Sequence of chain 1.D:
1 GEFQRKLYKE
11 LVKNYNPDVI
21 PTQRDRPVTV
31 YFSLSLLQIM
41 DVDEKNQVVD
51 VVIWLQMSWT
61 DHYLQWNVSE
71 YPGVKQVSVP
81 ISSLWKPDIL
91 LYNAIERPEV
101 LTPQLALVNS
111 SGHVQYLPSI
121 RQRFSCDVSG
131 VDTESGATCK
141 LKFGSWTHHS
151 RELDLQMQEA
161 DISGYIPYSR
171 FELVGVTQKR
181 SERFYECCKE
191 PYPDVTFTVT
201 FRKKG

Sequence of chain 1.C:
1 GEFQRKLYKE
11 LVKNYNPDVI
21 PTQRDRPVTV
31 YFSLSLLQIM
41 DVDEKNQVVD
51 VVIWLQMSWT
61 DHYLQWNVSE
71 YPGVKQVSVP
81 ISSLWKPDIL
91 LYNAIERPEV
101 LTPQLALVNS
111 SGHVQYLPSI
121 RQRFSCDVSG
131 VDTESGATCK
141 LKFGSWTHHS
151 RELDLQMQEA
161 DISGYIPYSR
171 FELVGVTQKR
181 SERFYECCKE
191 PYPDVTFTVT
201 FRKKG

Binding-site contacts:
Ligand atom O07 contacts residue ARG97 of chain 1.C at 3.6 Å.
Ligand atom BR2 contacts residue PHE143 of chain 1.C at 3.9 Å.
Ligand atom C08 contacts residue ILE89 of chain 1.C at 3.7 Å (hydrophobic).
Ligand atom BR2 contacts residue GLN122 of chain 1.C at 3.2 Å.
Ligand atom C10 contacts residue LEU91 of chain 1.C at 4.3 Å (hydrophobic).
Ligand atom C02 contacts residue LEU90 of chain 1.C at 4.2 Å (hydrophobic).
Ligand atom O01 contacts residue LEU90 of chain 1.C at 3.5 Å.
Ligand atom N14 contacts residue LEU91 of chain 1.C at 3.9 Å.
Ligand atom C09 contacts residue ILE89 of chain 1.C at 2.8 Å (hydrophobic).
Ligand atom C10 contacts residue LEU90 of chain 1.C at 4.4 Å (hydrophobic).
Ligand atom C02 contacts residue LEU101 of chain 1.D at 3.9 Å (hydrophobic).
Ligand atom C08 contacts residue LEU90 of chain 1.C at 4.0 Å (hydrophobic).
Ligand atom C04 contacts residue LEU101 of chain 1.D at 3.9 Å (hydrophobic).
Ligand atom C04 contacts residue PRO103 of chain 1.D at 3.6 Å (hydrophobic).
Ligand atom N03 contacts residue ILE89 of chain 1.C at 4.4 Å.
Ligand atom O01 contacts residue PRO98 of chain 1.C at 4.3 Å.
Ligand atom BR2 contacts residue LEU91 of chain 1.C at 3.6 Å.
Ligand atom BR1 contacts residue PHE143 of chain 1.C at 4.5 Å.
Ligand atom C10 contacts residue ILE89 of chain 1.C at 3.4 Å (hydrophobic).
Ligand atom C09 contacts residue LEU90 of chain 1.C at 4.0 Å (hydrophobic).
Ligand atom N03 contacts residue LEU101 of chain 1.D at 4.3 Å.
Ligand atom BR1 contacts residue LEU55 of chain 1.C at 3.1 Å.
Ligand atom C08 contacts residue PRO98 of chain 1.C at 4.1 Å (hydrophobic).
Ligand atom N03 contacts residue PRO103 of chain 1.D at 4.3 Å.
Ligand atom N14 contacts residue PRO98 of chain 1.C at 3.7 Å.
Ligand atom C04 contacts residue THR102 of chain 1.D at 3.7 Å.
Ligand atom C12 contacts residue PRO98 of chain 1.C at 4.2 Å (hydrophobic).
Ligand atom N14 contacts residue GLN122 of chain 1.C at 3.9 Å.
Ligand atom C12 contacts residue GLN122 of chain 1.C at 4.0 Å.
Ligand atom BR2 contacts residue ILE120 of chain 1.C at 3.1 Å.
Ligand atom C05 contacts residue THR102 of chain 1.D at 4.2 Å.
Ligand atom BR1 contacts residue ILE89 of chain 1.C at 3.9 Å.
Ligand atom C12 contacts residue ILE120 of chain 1.C at 4.3 Å (hydrophobic).
Ligand atom C02 contacts residue PRO98 of chain 1.C at 4.3 Å (hydrophobic).
Ligand atom C05 contacts residue PRO103 of chain 1.D at 3.8 Å (hydrophobic).
Ligand atom O07 contacts residue PRO98 of chain 1.C at 4.4 Å.
Ligand atom C08 contacts residue LEU91 of chain 1.C at 4.3 Å (hydrophobic).
Ligand atom O01 contacts residue LEU101 of chain 1.D at 2.8 Å (h-bond).
Ligand atom C12 contacts residue LEU91 of chain 1.C at 3.9 Å (hydrophobic).
Ligand atom C02 contacts residue ILE89 of chain 1.C at 4.3 Å (hydrophobic).

A small-molecule ligand and the protein it binds are described below.
Small molecule (SMILES): O=C(NCCCO)c1cc(Br)c(Br)[nH]1